The protein below binds the small molecule below.
Small molecule (SMILES): CC(C)=CCS[P](=O)(O)OP(=O)(O)O

Sequence of chain 1.A:
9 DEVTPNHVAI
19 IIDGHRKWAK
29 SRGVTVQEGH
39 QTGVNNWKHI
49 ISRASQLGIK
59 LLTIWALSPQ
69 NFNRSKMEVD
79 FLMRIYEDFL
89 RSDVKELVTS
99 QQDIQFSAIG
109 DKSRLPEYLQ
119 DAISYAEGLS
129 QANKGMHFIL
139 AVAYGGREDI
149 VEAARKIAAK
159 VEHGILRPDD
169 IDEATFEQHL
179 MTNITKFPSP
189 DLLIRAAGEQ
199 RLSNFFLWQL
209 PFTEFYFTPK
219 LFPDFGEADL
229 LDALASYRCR

Binding-site contacts:
Ligand atom O8 contacts residue ARG72 of chain 2.A at 3.3 Å (salt-bridge).
Ligand atom O4 contacts residue SER201 of chain 2.A at 3.8 Å.
Ligand atom C14 contacts residue ALA64 of chain 2.A at 3.2 Å (hydrophobic).
Ligand atom P1 contacts residue ARG193 of chain 2.A at 4.2 Å.
Ligand atom C14 contacts residue LEU65 of chain 2.A at 3.1 Å (hydrophobic).
Ligand atom C14 contacts residue ASN69 of chain 2.A at 3.1 Å.
Ligand atom C13 contacts residue TRP63 of chain 2.A at 3.1 Å (hydrophobic).
Ligand atom O7 contacts residue ARG72 of chain 2.A at 3.5 Å (salt-bridge).
Ligand atom C14 contacts residue SER66 of chain 2.A at 3.5 Å.
Ligand atom C11 contacts residue ASN69 of chain 2.A at 3.8 Å.
Ligand atom C12 contacts residue TRP63 of chain 2.A at 4.0 Å (hydrophobic).
Ligand atom C12 contacts residue ASN69 of chain 2.A at 3.7 Å.
Ligand atom S9 contacts residue ILE20 of chain 2.A at 4.2 Å.
Ligand atom C12 contacts residue ILE20 of chain 2.A at 4.1 Å (hydrophobic).
Ligand atom O2 contacts residue SER201 of chain 2.A at 3.4 Å (h-bond).
Ligand atom P3 contacts residue ASP21 of chain 2.A at 4.2 Å.
Ligand atom S9 contacts residue ARG193 of chain 2.A at 3.9 Å.
Ligand atom C11 contacts residue TRP63 of chain 2.A at 3.2 Å (hydrophobic).
Ligand atom C14 contacts residue TRP63 of chain 2.A at 3.9 Å (hydrophobic).
Ligand atom O7 contacts residue ASP21 of chain 2.A at 3.1 Å (salt-bridge).
Ligand atom O8 contacts residue ASN69 of chain 2.A at 2.8 Å (h-bond).
Ligand atom O5 contacts residue ARG199 of chain 2.A at 2.9 Å (salt-bridge).
Ligand atom O2 contacts residue ARG193 of chain 2.A at 4.2 Å.
Ligand atom O5 contacts residue PHE210 of chain 1.A at 4.2 Å.
Ligand atom C10 contacts residue TRP63 of chain 2.A at 4.1 Å (hydrophobic).
Ligand atom P3 contacts residue ARG72 of chain 2.A at 4.0 Å.
Ligand atom P3 contacts residue MG1 of chain 2.B at 3.6 Å.
Ligand atom O6 contacts residue ARG199 of chain 2.A at 4.2 Å.
Ligand atom C10 contacts residue ASN69 of chain 2.A at 3.7 Å.
Ligand atom C13 contacts residue ILE20 of chain 2.A at 3.2 Å (hydrophobic).
Ligand atom O4 contacts residue ARG193 of chain 2.A at 3.1 Å (salt-bridge).
Ligand atom O4 contacts residue ASP21 of chain 2.A at 3.9 Å.
Ligand atom O7 contacts residue DST1 of chain 2.D at 3.6 Å (h-bond).
Ligand atom P1 contacts residue ARG199 of chain 2.A at 3.7 Å.
Ligand atom P1 contacts residue SER201 of chain 2.A at 3.4 Å.
Ligand atom O4 contacts residue MG1 of chain 2.B at 4.1 Å.
Ligand atom C13 contacts residue ILE19 of chain 2.A at 4.0 Å (hydrophobic).
Ligand atom O7 contacts residue MG1 of chain 2.B at 2.1 Å.
Ligand atom O5 contacts residue SER201 of chain 2.A at 2.6 Å (h-bond).
Ligand atom O4 contacts residue ARG199 of chain 2.A at 2.8 Å (salt-bridge).

Sequence of chain 2.A:
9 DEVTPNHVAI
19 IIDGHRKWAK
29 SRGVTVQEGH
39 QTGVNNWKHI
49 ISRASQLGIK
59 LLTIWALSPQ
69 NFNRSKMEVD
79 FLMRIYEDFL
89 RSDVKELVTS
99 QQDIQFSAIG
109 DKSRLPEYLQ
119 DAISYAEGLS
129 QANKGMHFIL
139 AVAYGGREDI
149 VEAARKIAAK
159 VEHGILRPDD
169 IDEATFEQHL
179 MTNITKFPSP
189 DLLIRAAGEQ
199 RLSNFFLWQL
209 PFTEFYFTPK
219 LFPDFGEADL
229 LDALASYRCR